Sequence of chain 1.D:
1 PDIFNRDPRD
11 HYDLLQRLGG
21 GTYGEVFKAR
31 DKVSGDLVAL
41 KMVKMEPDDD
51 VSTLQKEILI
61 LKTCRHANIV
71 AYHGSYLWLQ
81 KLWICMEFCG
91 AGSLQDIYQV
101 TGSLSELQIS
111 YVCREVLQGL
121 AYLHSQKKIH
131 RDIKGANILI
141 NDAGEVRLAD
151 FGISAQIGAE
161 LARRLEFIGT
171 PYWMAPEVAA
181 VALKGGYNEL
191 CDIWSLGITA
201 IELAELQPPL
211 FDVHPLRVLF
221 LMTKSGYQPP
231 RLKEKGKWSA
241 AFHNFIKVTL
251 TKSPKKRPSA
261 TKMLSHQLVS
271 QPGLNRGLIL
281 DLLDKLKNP

The protein below binds the small molecule below.
Small molecule (SMILES): COc1cc2c(cc1Nc1ncc(C(N)=O)c(Nc3ccccc3)n1)CN(C)CC2

Binding-site contacts:
Ligand atom N9 contacts residue MET86 of chain 1.D at 3.4 Å.
Ligand atom N10 contacts residue VAL26 of chain 1.D at 3.5 Å.
Ligand atom C27 contacts residue ASP96 of chain 1.D at 3.2 Å.
Ligand atom C21 contacts residue ASP96 of chain 1.D at 3.7 Å.
Ligand atom N17 contacts residue CYS89 of chain 1.D at 3.1 Å (h-bond).
Ligand atom C27 contacts residue LEU18 of chain 1.D at 3.6 Å (hydrophobic).
Ligand atom C6 contacts residue LEU139 of chain 1.D at 3.4 Å (hydrophobic).
Ligand atom C19 contacts residue LEU18 of chain 1.D at 3.7 Å (hydrophobic).
Ligand atom O30 contacts residue CYS89 of chain 1.D at 3.2 Å (h-bond).
Ligand atom C13 contacts residue GLY19 of chain 1.D at 3.6 Å.
Ligand atom C31 contacts residue GLY90 of chain 1.D at 3.2 Å.
Ligand atom C4 contacts residue LEU139 of chain 1.D at 3.6 Å (hydrophobic).
Ligand atom N9 contacts residue GLU87 of chain 1.D at 3.0 Å (salt-bridge).
Ligand atom N1 contacts residue LEU139 of chain 1.D at 3.8 Å.
Ligand atom C5 contacts residue ALA39 of chain 1.D at 3.7 Å (hydrophobic).
Ligand atom C12 contacts residue VAL26 of chain 1.D at 3.6 Å (hydrophobic).
Ligand atom N9 contacts residue ALA39 of chain 1.D at 3.6 Å.
Ligand atom C31 contacts residue PHE88 of chain 1.D at 3.6 Å (hydrophobic).
Ligand atom N25 contacts residue ASP96 of chain 1.D at 2.7 Å (salt-bridge).
Ligand atom C6 contacts residue GLU87 of chain 1.D at 3.3 Å.
Ligand atom O30 contacts residue GLY92 of chain 1.D at 3.8 Å.
Ligand atom C20 contacts residue GLY92 of chain 1.D at 3.6 Å.
Ligand atom C12 contacts residue LEU18 of chain 1.D at 3.7 Å (hydrophobic).
Ligand atom N1 contacts residue CYS89 of chain 1.D at 3.1 Å (h-bond).
Ligand atom C13 contacts residue LEU18 of chain 1.D at 3.7 Å (hydrophobic).
Ligand atom C18 contacts residue GLY92 of chain 1.D at 3.6 Å.
Ligand atom C15 contacts residue PHE151 of chain 1.D at 3.5 Å (hydrophobic).
Ligand atom N3 contacts residue LEU18 of chain 1.D at 3.7 Å.
Ligand atom C24 contacts residue ASP96 of chain 1.D at 3.6 Å.
Ligand atom C16 contacts residue PHE151 of chain 1.D at 3.5 Å (hydrophobic).
Ligand atom C11 contacts residue VAL26 of chain 1.D at 3.7 Å (hydrophobic).
Ligand atom O30 contacts residue PHE88 of chain 1.D at 3.5 Å.
Ligand atom O8 contacts residue MET86 of chain 1.D at 3.8 Å.
Ligand atom C6 contacts residue CYS89 of chain 1.D at 3.6 Å (hydrophobic).
Ligand atom C24 contacts residue LEU18 of chain 1.D at 3.6 Å (hydrophobic).
Ligand atom N17 contacts residue LEU18 of chain 1.D at 3.7 Å.
Ligand atom C28 contacts residue ASP96 of chain 1.D at 3.4 Å.
Ligand atom C5 contacts residue LEU139 of chain 1.D at 3.3 Å (hydrophobic).
Ligand atom C29 contacts residue ASP96 of chain 1.D at 3.5 Å.
Ligand atom C19 contacts residue GLY92 of chain 1.D at 3.5 Å.